Sequence of chain 1.A:
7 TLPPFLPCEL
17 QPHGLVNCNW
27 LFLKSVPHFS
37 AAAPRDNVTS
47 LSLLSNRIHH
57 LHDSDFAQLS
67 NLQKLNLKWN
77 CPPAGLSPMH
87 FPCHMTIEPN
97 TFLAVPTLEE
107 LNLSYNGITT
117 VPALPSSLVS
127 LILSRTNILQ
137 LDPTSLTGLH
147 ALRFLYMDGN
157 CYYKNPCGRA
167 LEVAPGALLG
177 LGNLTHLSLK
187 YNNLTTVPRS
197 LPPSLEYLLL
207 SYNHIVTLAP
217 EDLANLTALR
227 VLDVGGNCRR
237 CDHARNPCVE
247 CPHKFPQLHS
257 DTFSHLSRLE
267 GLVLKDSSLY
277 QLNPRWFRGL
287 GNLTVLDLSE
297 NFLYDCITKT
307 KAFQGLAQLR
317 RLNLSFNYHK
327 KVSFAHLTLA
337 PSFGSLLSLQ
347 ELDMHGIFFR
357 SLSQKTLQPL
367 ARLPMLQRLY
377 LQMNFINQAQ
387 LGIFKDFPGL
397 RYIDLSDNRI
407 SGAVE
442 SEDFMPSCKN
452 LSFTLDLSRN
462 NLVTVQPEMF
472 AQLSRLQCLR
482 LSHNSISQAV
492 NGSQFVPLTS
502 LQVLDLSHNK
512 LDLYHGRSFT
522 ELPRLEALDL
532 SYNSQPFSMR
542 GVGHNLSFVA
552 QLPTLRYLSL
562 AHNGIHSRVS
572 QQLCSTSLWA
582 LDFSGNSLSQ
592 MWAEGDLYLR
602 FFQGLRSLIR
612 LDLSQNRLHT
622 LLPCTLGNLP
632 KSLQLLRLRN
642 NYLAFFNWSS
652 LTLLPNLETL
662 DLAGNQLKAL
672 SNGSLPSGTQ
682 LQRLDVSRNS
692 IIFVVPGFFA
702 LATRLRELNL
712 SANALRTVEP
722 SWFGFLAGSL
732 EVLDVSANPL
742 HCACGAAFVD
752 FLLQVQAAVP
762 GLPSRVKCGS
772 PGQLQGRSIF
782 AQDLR

The small molecule below binds the protein below.
Small molecule (SMILES): CC(=O)N[C@@H]1[C@@H](O)[C@H](O)[C@@H](CO)O[C@H]1O

Binding-site contacts:
Ligand atom C1 contacts residue SER650 of chain 1.A at 3.8 Å.
Ligand atom C1 contacts residue PRO624 of chain 1.A at 4.4 Å (hydrophobic).
Ligand atom C8 contacts residue ASN673 of chain 1.A at 3.9 Å.
Ligand atom C6 contacts residue PRO624 of chain 1.A at 4.4 Å (hydrophobic).
Ligand atom C8 contacts residue PHE646 of chain 1.A at 4.0 Å (hydrophobic).
Ligand atom O7 contacts residue PHE646 of chain 1.A at 3.7 Å.
Ligand atom C7 contacts residue ASN648 of chain 1.A at 3.6 Å.
Ligand atom O7 contacts residue NAG1 of chain 1.O at 3.7 Å.
Ligand atom O7 contacts residue ASN648 of chain 1.A at 3.9 Å.
Ligand atom C7 contacts residue PHE646 of chain 1.A at 4.0 Å (hydrophobic).
Ligand atom O5 contacts residue PRO624 of chain 1.A at 3.6 Å.
Ligand atom C1 contacts residue ASN648 of chain 1.A at 1.4 Å.
Ligand atom O5 contacts residue SER650 of chain 1.A at 4.3 Å.
Ligand atom N2 contacts residue ASN648 of chain 1.A at 3.0 Å (h-bond).
Ligand atom C5 contacts residue ASN648 of chain 1.A at 3.6 Å.
Ligand atom C2 contacts residue ASN648 of chain 1.A at 2.5 Å.
Ligand atom C3 contacts residue ASN648 of chain 1.A at 3.9 Å.
Ligand atom C4 contacts residue ASN648 of chain 1.A at 4.2 Å.
Ligand atom C8 contacts residue NAG1 of chain 1.O at 3.5 Å.
Ligand atom C5 contacts residue SER650 of chain 1.A at 4.5 Å.
Ligand atom O5 contacts residue ASN648 of chain 1.A at 2.3 Å (h-bond).
Ligand atom O6 contacts residue PRO624 of chain 1.A at 3.9 Å.
Ligand atom C7 contacts residue NAG1 of chain 1.O at 4.2 Å.